The small molecule below binds the protein below.
Small molecule (SMILES): Nc1nc(N)c([N+](=O)[O-])c(=O)[nH]1

Binding-site contacts:
Ligand atom N12 contacts residue ASN140 of chain 1.B at 3.9 Å.
Ligand atom O7 contacts residue GLY236 of chain 1.B at 3.3 Å (h-bond).
Ligand atom N4 contacts residue ARG274 of chain 1.B at 4.0 Å.
Ligand atom C6 contacts residue ARG274 of chain 1.B at 3.6 Å.
Ligand atom N11 contacts residue ASN140 of chain 1.B at 2.5 Å (h-bond).
Ligand atom N4 contacts residue ILE142 of chain 1.B at 3.5 Å.
Ligand atom C3 contacts residue ASP204 of chain 1.B at 3.2 Å.
Ligand atom N12 contacts residue ASP121 of chain 1.B at 3.0 Å (salt-bridge).
Ligand atom N2 contacts residue ARG274 of chain 1.B at 4.0 Å.
Ligand atom N11 contacts residue ILE163 of chain 1.B at 3.6 Å.
Ligand atom C1 contacts residue PHE209 of chain 1.B at 4.0 Å (hydrophobic).
Ligand atom N11 contacts residue LEU234 of chain 1.B at 3.6 Å.
Ligand atom O10 contacts residue PHE209 of chain 1.B at 3.7 Å.
Ligand atom C1 contacts residue ASP204 of chain 1.B at 3.8 Å.
Ligand atom O9 contacts residue PHE209 of chain 1.B at 3.3 Å.
Ligand atom N8 contacts residue ARG274 of chain 1.B at 3.4 Å (salt-bridge).
Ligand atom C1 contacts residue MET165 of chain 1.B at 3.8 Å (hydrophobic).
Ligand atom O7 contacts residue LYS240 of chain 1.B at 2.8 Å (salt-bridge).
Ligand atom N4 contacts residue ASN140 of chain 1.B at 2.9 Å (h-bond).
Ligand atom O7 contacts residue PHE209 of chain 1.B at 3.8 Å.
Ligand atom O10 contacts residue THR87 of chain 1.B at 4.0 Å.
Ligand atom O7 contacts residue ASP204 of chain 1.B at 4.0 Å.
Ligand atom N8 contacts residue PHE209 of chain 1.B at 3.5 Å.
Ligand atom O10 contacts residue ARG274 of chain 1.B at 3.6 Å (salt-bridge).
Ligand atom C5 contacts residue ARG274 of chain 1.B at 3.8 Å.
Ligand atom N2 contacts residue ASP204 of chain 1.B at 2.7 Å (salt-bridge).
Ligand atom N2 contacts residue MET165 of chain 1.B at 3.7 Å.
Ligand atom O9 contacts residue LYS240 of chain 1.B at 2.7 Å (salt-bridge).
Ligand atom O9 contacts residue ARG274 of chain 1.B at 3.6 Å.
Ligand atom C1 contacts residue ARG274 of chain 1.B at 4.0 Å.
Ligand atom C3 contacts residue MET165 of chain 1.B at 4.0 Å (hydrophobic).
Ligand atom N8 contacts residue LYS240 of chain 1.B at 3.8 Å.
Ligand atom N12 contacts residue ILE142 of chain 1.B at 3.1 Å.
Ligand atom C6 contacts residue PHE209 of chain 1.B at 3.9 Å (hydrophobic).
Ligand atom C5 contacts residue ILE142 of chain 1.B at 3.3 Å (hydrophobic).
Ligand atom C3 contacts residue ASN140 of chain 1.B at 3.4 Å.
Ligand atom C1 contacts residue LYS240 of chain 1.B at 3.8 Å.
Ligand atom N11 contacts residue ASP204 of chain 1.B at 2.8 Å (salt-bridge).
Ligand atom N12 contacts residue ARG274 of chain 1.B at 3.7 Å.
Ligand atom C5 contacts residue ASN140 of chain 1.B at 3.7 Å.

Sequence of chain 1.B:
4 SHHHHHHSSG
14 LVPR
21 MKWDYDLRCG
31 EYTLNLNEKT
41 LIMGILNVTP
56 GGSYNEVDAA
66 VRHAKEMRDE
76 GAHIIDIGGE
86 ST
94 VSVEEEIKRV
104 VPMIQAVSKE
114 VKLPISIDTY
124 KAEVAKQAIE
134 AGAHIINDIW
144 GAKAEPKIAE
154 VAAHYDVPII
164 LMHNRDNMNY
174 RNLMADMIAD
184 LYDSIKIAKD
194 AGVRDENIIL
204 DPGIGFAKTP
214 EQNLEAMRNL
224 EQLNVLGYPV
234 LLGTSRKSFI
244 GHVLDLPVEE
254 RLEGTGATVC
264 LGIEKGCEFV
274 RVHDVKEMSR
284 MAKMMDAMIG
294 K